Sequence of chain 2.A:
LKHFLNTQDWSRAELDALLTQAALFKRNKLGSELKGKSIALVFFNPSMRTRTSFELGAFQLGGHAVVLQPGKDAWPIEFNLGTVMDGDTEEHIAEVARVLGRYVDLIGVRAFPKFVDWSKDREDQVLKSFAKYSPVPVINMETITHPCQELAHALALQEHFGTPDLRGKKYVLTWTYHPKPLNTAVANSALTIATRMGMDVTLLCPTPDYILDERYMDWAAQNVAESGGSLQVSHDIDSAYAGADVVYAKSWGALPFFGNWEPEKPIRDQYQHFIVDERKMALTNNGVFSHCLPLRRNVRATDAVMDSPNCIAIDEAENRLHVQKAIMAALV

The small molecule below binds the protein below.
Small molecule (SMILES): CC(=O)N[C@@H](CCCNC(=O)CP(=O)(O)O)C(=O)O

Sequence of chain 1.A:
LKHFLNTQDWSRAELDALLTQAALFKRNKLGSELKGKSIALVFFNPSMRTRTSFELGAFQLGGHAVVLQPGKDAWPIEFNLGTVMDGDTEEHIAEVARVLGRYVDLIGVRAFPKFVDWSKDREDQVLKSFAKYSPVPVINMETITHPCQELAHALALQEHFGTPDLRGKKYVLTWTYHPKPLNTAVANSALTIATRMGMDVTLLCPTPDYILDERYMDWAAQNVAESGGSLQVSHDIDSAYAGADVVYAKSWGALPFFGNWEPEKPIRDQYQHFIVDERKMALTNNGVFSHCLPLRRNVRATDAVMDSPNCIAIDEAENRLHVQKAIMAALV

Binding-site contacts:
Ligand atom O2 contacts residue ARG132 of chain 1.A at 3.1 Å (salt-bridge).
Ligand atom N2 contacts residue LEU315 of chain 1.A at 2.6 Å (h-bond).
Ligand atom O3P contacts residue TRP97 of chain 2.A at 3.6 Å (h-bond).
Ligand atom P contacts residue MET70 of chain 1.A at 3.7 Å.
Ligand atom CD contacts residue VAL208 of chain 1.A at 3.8 Å (hydrophobic).
Ligand atom P contacts residue TRP97 of chain 2.A at 3.8 Å.
Ligand atom O3P contacts residue ARG71 of chain 1.A at 2.8 Å (salt-bridge).
Ligand atom OXT contacts residue LYS272 of chain 1.A at 2.7 Å (salt-bridge).
Ligand atom O2P contacts residue ARG71 of chain 1.A at 3.6 Å.
Ligand atom CD contacts residue LEU315 of chain 1.A at 3.4 Å (hydrophobic).
Ligand atom C contacts residue LYS272 of chain 1.A at 3.6 Å.
Ligand atom CG contacts residue GLU164 of chain 1.A at 2.8 Å.
Ligand atom O2 contacts residue THR72 of chain 1.A at 3.4 Å (h-bond).
Ligand atom C3 contacts residue HIS168 of chain 1.A at 3.8 Å.
Ligand atom O2 contacts residue GLU164 of chain 1.A at 3.6 Å.
Ligand atom O1 contacts residue PHE134 of chain 1.A at 3.8 Å.
Ligand atom O contacts residue GLU164 of chain 1.A at 2.6 Å (salt-bridge).
Ligand atom C4 contacts residue ARG71 of chain 1.A at 3.2 Å.
Ligand atom O2 contacts residue ARG342 of chain 1.A at 3.3 Å (salt-bridge).
Ligand atom CD contacts residue CYS314 of chain 1.A at 3.5 Å (hydrophobic).
Ligand atom C contacts residue GLU164 of chain 1.A at 3.8 Å.
Ligand atom O2P contacts residue ARG132 of chain 1.A at 3.2 Å (salt-bridge).
Ligand atom O1P contacts residue ARG132 of chain 1.A at 2.4 Å (salt-bridge).
Ligand atom O1P contacts residue SER69 of chain 1.A at 3.8 Å.
Ligand atom C1 contacts residue TRP97 of chain 2.A at 3.7 Å (hydrophobic).
Ligand atom O2P contacts residue SER69 of chain 1.A at 2.6 Å (h-bond).
Ligand atom CD contacts residue GLU164 of chain 1.A at 3.5 Å.
Ligand atom O2P contacts residue THR72 of chain 1.A at 2.6 Å (h-bond).
Ligand atom C3 contacts residue LEU315 of chain 1.A at 3.4 Å (hydrophobic).
Ligand atom C4 contacts residue LEU315 of chain 1.A at 3.5 Å (hydrophobic).
Ligand atom O contacts residue ASN205 of chain 1.A at 3.7 Å.
Ligand atom C2 contacts residue GLU112 of chain 2.A at 3.3 Å.
Ligand atom O1P contacts residue TRP97 of chain 2.A at 2.7 Å (h-bond).
Ligand atom O3P contacts residue MET70 of chain 1.A at 2.9 Å (h-bond).
Ligand atom O2 contacts residue HIS168 of chain 1.A at 2.8 Å (h-bond).
Ligand atom O2P contacts residue MET70 of chain 1.A at 3.6 Å (h-bond).
Ligand atom P contacts residue ARG71 of chain 1.A at 3.7 Å.
Ligand atom P contacts residue ARG132 of chain 1.A at 3.4 Å.
Ligand atom CD contacts residue HIS168 of chain 1.A at 3.8 Å.
Ligand atom O1 contacts residue TRP97 of chain 2.A at 3.5 Å.